Binding-site contacts:
Ligand atom N2 contacts residue ASN406 of chain 1.D at 2.4 Å (h-bond).
Ligand atom O6 contacts residue THR59 of chain 1.E at 4.4 Å.
Ligand atom C1 contacts residue ASN406 of chain 1.D at 1.4 Å.
Ligand atom C5 contacts residue ASN406 of chain 1.D at 3.7 Å.
Ligand atom C6 contacts residue ASN55 of chain 1.E at 3.6 Å.
Ligand atom C4 contacts residue ASN55 of chain 1.E at 4.4 Å.
Ligand atom C3 contacts residue ASP96 of chain 1.F at 3.2 Å.
Ligand atom C2 contacts residue ASN406 of chain 1.D at 2.4 Å.
Ligand atom C4 contacts residue SER95 of chain 1.F at 4.2 Å.
Ligand atom O6 contacts residue GLY56 of chain 1.E at 4.0 Å.
Ligand atom O7 contacts residue ASN406 of chain 1.D at 4.5 Å.
Ligand atom O5 contacts residue THR58 of chain 1.E at 4.5 Å.
Ligand atom O2 contacts residue THR59 of chain 1.E at 3.7 Å.
Ligand atom O2 contacts residue ALA57 of chain 1.E at 3.8 Å.
Ligand atom C8 contacts residue HIS377 of chain 1.D at 4.3 Å.
Ligand atom O4 contacts residue ASP96 of chain 1.F at 2.7 Å.
Ligand atom C6 contacts residue SER95 of chain 1.F at 3.8 Å.
Ligand atom C5 contacts residue SER95 of chain 1.F at 4.3 Å.
Ligand atom O5 contacts residue ASN406 of chain 1.D at 2.4 Å (h-bond).
Ligand atom C7 contacts residue ASN406 of chain 1.D at 3.5 Å.
Ligand atom C5 contacts residue ASN55 of chain 1.E at 4.1 Å.
Ligand atom O6 contacts residue THR58 of chain 1.E at 3.9 Å.
Ligand atom O6 contacts residue ALA57 of chain 1.E at 4.1 Å.
Ligand atom C8 contacts residue ASN406 of chain 1.D at 3.9 Å.
Ligand atom C4 contacts residue ASP96 of chain 1.F at 3.5 Å.
Ligand atom C3 contacts residue THR59 of chain 1.E at 4.4 Å.
Ligand atom C3 contacts residue ASN406 of chain 1.D at 3.7 Å.
Ligand atom O3 contacts residue ASP96 of chain 1.F at 2.6 Å (salt-bridge).
Ligand atom O4 contacts residue SER95 of chain 1.F at 3.1 Å (h-bond).
Ligand atom O6 contacts residue ASN55 of chain 1.E at 2.7 Å (h-bond).
Ligand atom C4 contacts residue THR59 of chain 1.E at 3.8 Å.
Ligand atom O3 contacts residue THR59 of chain 1.E at 3.8 Å.
Ligand atom C4 contacts residue ASN406 of chain 1.D at 4.2 Å.
Ligand atom O4 contacts residue ASN55 of chain 1.E at 3.5 Å (h-bond).

Sequence of chain 1.F:
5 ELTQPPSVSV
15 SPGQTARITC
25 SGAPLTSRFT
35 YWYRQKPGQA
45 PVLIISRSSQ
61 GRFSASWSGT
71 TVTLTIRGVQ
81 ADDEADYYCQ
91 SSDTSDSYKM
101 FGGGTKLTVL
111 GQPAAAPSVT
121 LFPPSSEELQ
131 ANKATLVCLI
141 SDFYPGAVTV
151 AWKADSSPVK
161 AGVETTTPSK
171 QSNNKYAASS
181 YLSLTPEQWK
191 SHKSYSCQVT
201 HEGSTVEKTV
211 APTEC

A small-molecule ligand and the protein it binds are described below.
Small molecule (SMILES): CC(=O)N[C@H]1[C@H](O[C@H]2[C@H](O)[C@@H](NC(C)=O)CO[C@@H]2CO)O[C@H](CO)[C@@H](O[C@@H]2O[C@H](CO[C@H]3O[C@H](CO)[C@@H](O)[C@H](O)[C@@H]3O)[C@@H](O)[C@H](O[C@H]3O[C@H](CO)[C@@H](O)[C@H](O)[C@@H]3O)[C@@H]2O)[C@@H]1O

Sequence of chain 1.D:
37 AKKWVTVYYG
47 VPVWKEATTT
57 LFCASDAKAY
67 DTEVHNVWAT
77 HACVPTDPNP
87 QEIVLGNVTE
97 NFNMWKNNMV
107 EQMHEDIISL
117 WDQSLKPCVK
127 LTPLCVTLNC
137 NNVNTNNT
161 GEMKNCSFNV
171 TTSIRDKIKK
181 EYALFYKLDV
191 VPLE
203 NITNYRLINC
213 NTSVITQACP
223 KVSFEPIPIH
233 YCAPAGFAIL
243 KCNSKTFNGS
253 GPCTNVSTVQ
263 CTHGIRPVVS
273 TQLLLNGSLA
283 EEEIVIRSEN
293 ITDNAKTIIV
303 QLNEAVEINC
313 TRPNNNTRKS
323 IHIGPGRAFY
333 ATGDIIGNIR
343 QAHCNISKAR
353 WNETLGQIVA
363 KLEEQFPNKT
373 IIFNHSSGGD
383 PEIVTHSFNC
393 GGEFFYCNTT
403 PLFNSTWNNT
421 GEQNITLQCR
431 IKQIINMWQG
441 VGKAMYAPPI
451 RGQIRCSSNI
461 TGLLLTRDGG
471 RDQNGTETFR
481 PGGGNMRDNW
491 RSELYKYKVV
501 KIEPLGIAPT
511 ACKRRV

Sequence of chain 1.E:
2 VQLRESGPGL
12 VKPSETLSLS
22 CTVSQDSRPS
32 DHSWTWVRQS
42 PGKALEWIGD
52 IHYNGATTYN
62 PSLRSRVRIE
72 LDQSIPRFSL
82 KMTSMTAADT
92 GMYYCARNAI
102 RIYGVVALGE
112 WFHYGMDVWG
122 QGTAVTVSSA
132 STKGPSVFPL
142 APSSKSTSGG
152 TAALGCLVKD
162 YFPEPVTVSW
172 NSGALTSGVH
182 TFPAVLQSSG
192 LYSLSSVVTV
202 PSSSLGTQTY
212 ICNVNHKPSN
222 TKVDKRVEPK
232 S